Sequence of chain 2.A:
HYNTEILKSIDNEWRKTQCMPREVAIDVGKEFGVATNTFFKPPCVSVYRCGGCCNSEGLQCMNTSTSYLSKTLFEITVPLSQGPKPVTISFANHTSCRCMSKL

Binding-site contacts:
Ligand atom N2 contacts residue ASN64 of chain 2.A at 3.8 Å.
Ligand atom C4 contacts residue TYR69 of chain 2.A at 3.5 Å (hydrophobic).
Ligand atom C7 contacts residue THR65 of chain 2.A at 4.3 Å.
Ligand atom O6 contacts residue HIS95 of chain 2.A at 3.7 Å.
Ligand atom C6 contacts residue ALA93 of chain 2.A at 3.7 Å (hydrophobic).
Ligand atom C8 contacts residue ASN64 of chain 2.A at 4.2 Å.
Ligand atom C1 contacts residue TYR69 of chain 2.A at 3.3 Å (hydrophobic).
Ligand atom C7 contacts residue ASN64 of chain 2.A at 3.6 Å.
Ligand atom C2 contacts residue TYR69 of chain 2.A at 4.3 Å (hydrophobic).
Ligand atom O6 contacts residue ALA93 of chain 2.A at 4.0 Å.
Ligand atom N2 contacts residue THR67 of chain 2.A at 3.9 Å.
Ligand atom C3 contacts residue THR67 of chain 2.A at 4.2 Å.
Ligand atom O5 contacts residue TYR69 of chain 2.A at 3.8 Å.
Ligand atom O6 contacts residue TYR69 of chain 2.A at 4.4 Å.
Ligand atom C1 contacts residue THR67 of chain 2.A at 4.0 Å.
Ligand atom C1 contacts residue ASN64 of chain 2.A at 3.2 Å.
Ligand atom O5 contacts residue ASN64 of chain 2.A at 3.2 Å (h-bond).
Ligand atom O7 contacts residue THR67 of chain 2.A at 2.6 Å (h-bond).
Ligand atom C5 contacts residue TYR69 of chain 2.A at 3.7 Å (hydrophobic).
Ligand atom O3 contacts residue THR67 of chain 2.A at 4.1 Å.
Ligand atom C3 contacts residue TYR69 of chain 2.A at 4.0 Å (hydrophobic).
Ligand atom C2 contacts residue ASN64 of chain 2.A at 3.4 Å.
Ligand atom C8 contacts residue THR65 of chain 2.A at 3.7 Å.
Ligand atom C5 contacts residue HIS95 of chain 2.A at 4.5 Å.
Ligand atom C2 contacts residue THR67 of chain 2.A at 3.3 Å.
Ligand atom O3 contacts residue TYR69 of chain 2.A at 3.3 Å (h-bond).
Ligand atom O5 contacts residue THR67 of chain 2.A at 3.9 Å.
Ligand atom C7 contacts residue THR67 of chain 2.A at 3.6 Å.
Ligand atom C6 contacts residue TYR69 of chain 2.A at 4.2 Å (hydrophobic).
Ligand atom O7 contacts residue ASN64 of chain 2.A at 3.0 Å (h-bond).
Ligand atom C6 contacts residue HIS95 of chain 2.A at 4.0 Å.
Ligand atom O4 contacts residue TYR69 of chain 2.A at 4.0 Å.
Ligand atom O7 contacts residue THR65 of chain 2.A at 3.8 Å.
Ligand atom O5 contacts residue HIS95 of chain 2.A at 3.7 Å.
Ligand atom O7 contacts residue SER66 of chain 2.A at 3.7 Å.

The small molecule below binds the protein below.
Small molecule (SMILES): CC(=O)N[C@H]1[C@H](O[C@H]2[C@H](O)[C@@H](NC(C)=O)CO[C@@H]2CO)O[C@H](CO)[C@@H](O[C@@H]2O[C@H](CO)[C@@H](O)[C@H](O)[C@@H]2O)[C@@H]1O